Sequence of chain 1.A:
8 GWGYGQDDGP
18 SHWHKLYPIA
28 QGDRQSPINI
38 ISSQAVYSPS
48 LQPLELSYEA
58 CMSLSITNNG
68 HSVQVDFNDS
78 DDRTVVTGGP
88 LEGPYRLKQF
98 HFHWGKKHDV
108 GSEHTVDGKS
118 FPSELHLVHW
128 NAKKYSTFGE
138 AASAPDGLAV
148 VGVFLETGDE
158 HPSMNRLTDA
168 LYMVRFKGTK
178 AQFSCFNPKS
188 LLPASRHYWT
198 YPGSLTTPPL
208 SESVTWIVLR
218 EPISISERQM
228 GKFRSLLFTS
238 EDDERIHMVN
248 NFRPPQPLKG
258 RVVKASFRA

This small molecule binds to this protein.
Small molecule (SMILES): NS(=O)(=O)c1ccc(C(=O)N2CCN(C(=O)c3ccccc3Cl)CC2)cc1

Binding-site contacts:
Ligand atom OAE contacts residue ZN1 of chain 1.B at 3.0 Å.
Ligand atom CAM contacts residue VAL125 of chain 1.A at 3.6 Å (hydrophobic).
Ligand atom NAA contacts residue THR203 of chain 1.A at 2.7 Å (h-bond).
Ligand atom NAA contacts residue HIS100 of chain 1.A at 3.5 Å (h-bond).
Ligand atom CAL contacts residue THR204 of chain 1.A at 3.2 Å.
Ligand atom CAK contacts residue LEU202 of chain 1.A at 3.8 Å (hydrophobic).
Ligand atom OAE contacts residue HIS98 of chain 1.A at 3.4 Å.
Ligand atom OAE contacts residue HIS123 of chain 1.A at 3.4 Å (h-bond).
Ligand atom OAD contacts residue LEU202 of chain 1.A at 3.3 Å.
Ligand atom OAB contacts residue GOL1 of chain 1.D at 3.3 Å (h-bond).
Ligand atom CAN contacts residue GLY136 of chain 1.A at 3.7 Å.
Ligand atom CAP contacts residue LEU202 of chain 1.A at 3.6 Å (hydrophobic).
Ligand atom CAL contacts residue GOL1 of chain 1.D at 3.9 Å.
Ligand atom CAR contacts residue ALA139 of chain 1.A at 3.9 Å (hydrophobic).
Ligand atom OAC contacts residue PRO206 of chain 1.A at 3.3 Å.
Ligand atom NAA contacts residue HIS123 of chain 1.A at 3.5 Å (h-bond).
Ligand atom CAQ contacts residue PHE135 of chain 1.A at 3.7 Å (hydrophobic).
Ligand atom CAK contacts residue GOL1 of chain 1.D at 3.9 Å.
Ligand atom CAK contacts residue VAL125 of chain 1.A at 3.8 Å (hydrophobic).
Ligand atom CAH contacts residue GLY136 of chain 1.A at 3.8 Å.
Ligand atom CAS contacts residue GOL1 of chain 1.D at 3.5 Å.
Ligand atom CAJ contacts residue GOL1 of chain 1.D at 3.4 Å.
Ligand atom NAA contacts residue ZN1 of chain 1.B at 2.0 Å.
Ligand atom CAJ contacts residue THR204 of chain 1.A at 3.3 Å.
Ligand atom CAM contacts residue LEU202 of chain 1.A at 3.7 Å (hydrophobic).
Ligand atom CAR contacts residue LEU202 of chain 1.A at 3.4 Å (hydrophobic).
Ligand atom OAE contacts residue VAL125 of chain 1.A at 3.8 Å.
Ligand atom OAB contacts residue PHE135 of chain 1.A at 3.7 Å.
Ligand atom SBA contacts residue THR203 of chain 1.A at 3.8 Å.
Ligand atom SBA contacts residue HIS98 of chain 1.A at 3.9 Å.
Ligand atom OAB contacts residue GLN96 of chain 1.A at 3.2 Å (h-bond).
Ligand atom OAE contacts residue VAL147 of chain 1.A at 3.8 Å.
Ligand atom OAD contacts residue THR203 of chain 1.A at 2.9 Å (h-bond).
Ligand atom SBA contacts residue ZN1 of chain 1.B at 3.1 Å.
Ligand atom CAW contacts residue HIS98 of chain 1.A at 3.9 Å.
Ligand atom CAK contacts residue GLN96 of chain 1.A at 3.6 Å.
Ligand atom CAW contacts residue LEU202 of chain 1.A at 3.9 Å (hydrophobic).
Ligand atom OAD contacts residue TRP213 of chain 1.A at 3.8 Å.
Ligand atom NAA contacts residue HIS98 of chain 1.A at 3.3 Å (h-bond).
Ligand atom CAV contacts residue GOL1 of chain 1.D at 3.4 Å.